Binding-site contacts:
Ligand atom C6 contacts residue ALA435 of chain 1.E at 4.0 Å (hydrophobic).
Ligand atom C4 contacts residue HIS276 of chain 1.E at 4.2 Å.
Ligand atom O8 contacts residue ALA435 of chain 1.E at 2.8 Å (h-bond).
Ligand atom C contacts residue LEU286 of chain 1.E at 4.1 Å (hydrophobic).
Ligand atom C4 contacts residue FAD1 of chain 1.R at 3.2 Å.
Ligand atom OXT contacts residue THR288 of chain 1.E at 2.7 Å (h-bond).
Ligand atom C5 contacts residue HIS276 of chain 1.E at 4.1 Å.
Ligand atom C5 contacts residue FAD1 of chain 1.R at 3.8 Å.
Ligand atom C contacts residue FAD1 of chain 1.R at 3.9 Å.
Ligand atom O8 contacts residue ARG432 of chain 1.E at 2.4 Å (salt-bridge).
Ligand atom O8 contacts residue PHE153 of chain 1.E at 4.1 Å.
Ligand atom O8 contacts residue ARG320 of chain 1.E at 2.8 Å (salt-bridge).
Ligand atom C contacts residue GLU289 of chain 1.E at 3.5 Å.
Ligand atom O contacts residue THR288 of chain 1.E at 3.1 Å (h-bond).
Ligand atom OXT contacts residue GLN84 of chain 1.E at 3.7 Å.
Ligand atom C5 contacts residue ARG320 of chain 1.E at 3.0 Å.
Ligand atom O7 contacts residue HIS387 of chain 1.E at 3.1 Å (h-bond).
Ligand atom O8 contacts residue GLY434 of chain 1.E at 3.7 Å.
Ligand atom C4 contacts residue GLY85 of chain 1.E at 4.1 Å.
Ligand atom O contacts residue PHE153 of chain 1.E at 3.6 Å.
Ligand atom O7 contacts residue ARG320 of chain 1.E at 3.1 Å (salt-bridge).
Ligand atom O contacts residue GLY290 of chain 1.E at 4.1 Å.
Ligand atom C4 contacts residue LEU286 of chain 1.E at 4.0 Å (hydrophobic).
Ligand atom O contacts residue GLU289 of chain 1.E at 2.4 Å (salt-bridge).
Ligand atom C contacts residue THR288 of chain 1.E at 3.2 Å.
Ligand atom C contacts residue HIS276 of chain 1.E at 4.0 Å.
Ligand atom O8 contacts residue FAD1 of chain 1.R at 3.4 Å.
Ligand atom O7 contacts residue ARG432 of chain 1.E at 3.2 Å (salt-bridge).
Ligand atom C6 contacts residue ARG320 of chain 1.E at 2.7 Å.
Ligand atom O contacts residue HIS276 of chain 1.E at 3.4 Å (h-bond).
Ligand atom OXT contacts residue GLY85 of chain 1.E at 2.8 Å (h-bond).
Ligand atom O7 contacts residue FAD1 of chain 1.R at 3.2 Å.
Ligand atom C6 contacts residue FAD1 of chain 1.R at 3.4 Å.
Ligand atom C6 contacts residue ARG432 of chain 1.E at 3.2 Å.
Ligand atom OXT contacts residue GLU289 of chain 1.E at 3.8 Å.
Ligand atom C5 contacts residue PHE153 of chain 1.E at 3.7 Å (hydrophobic).
Ligand atom C contacts residue PHE153 of chain 1.E at 3.8 Å (hydrophobic).
Ligand atom OXT contacts residue FAD1 of chain 1.R at 3.7 Å.
Ligand atom O contacts residue ARG320 of chain 1.E at 4.1 Å.
Ligand atom C contacts residue GLY85 of chain 1.E at 3.7 Å.

A small-molecule ligand and the protein it binds are described below.
Small molecule (SMILES): O=C(O)/C=C/C(=O)O

Sequence of chain 1.E:
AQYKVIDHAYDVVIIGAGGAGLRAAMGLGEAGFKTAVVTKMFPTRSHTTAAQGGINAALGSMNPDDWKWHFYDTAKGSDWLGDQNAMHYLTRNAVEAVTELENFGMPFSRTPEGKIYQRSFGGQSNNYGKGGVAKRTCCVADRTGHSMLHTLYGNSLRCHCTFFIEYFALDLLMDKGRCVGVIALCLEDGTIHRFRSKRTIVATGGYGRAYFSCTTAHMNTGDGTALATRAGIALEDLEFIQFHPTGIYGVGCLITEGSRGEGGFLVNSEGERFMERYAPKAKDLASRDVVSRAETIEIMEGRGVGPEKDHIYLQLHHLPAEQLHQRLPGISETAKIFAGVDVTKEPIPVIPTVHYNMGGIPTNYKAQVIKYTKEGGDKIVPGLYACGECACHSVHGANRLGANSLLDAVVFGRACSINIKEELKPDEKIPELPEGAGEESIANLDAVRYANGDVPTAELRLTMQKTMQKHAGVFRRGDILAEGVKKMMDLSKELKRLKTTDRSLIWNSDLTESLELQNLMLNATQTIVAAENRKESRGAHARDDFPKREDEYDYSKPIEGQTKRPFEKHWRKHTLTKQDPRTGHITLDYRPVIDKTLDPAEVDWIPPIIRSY